Sequence of chain 40.C:
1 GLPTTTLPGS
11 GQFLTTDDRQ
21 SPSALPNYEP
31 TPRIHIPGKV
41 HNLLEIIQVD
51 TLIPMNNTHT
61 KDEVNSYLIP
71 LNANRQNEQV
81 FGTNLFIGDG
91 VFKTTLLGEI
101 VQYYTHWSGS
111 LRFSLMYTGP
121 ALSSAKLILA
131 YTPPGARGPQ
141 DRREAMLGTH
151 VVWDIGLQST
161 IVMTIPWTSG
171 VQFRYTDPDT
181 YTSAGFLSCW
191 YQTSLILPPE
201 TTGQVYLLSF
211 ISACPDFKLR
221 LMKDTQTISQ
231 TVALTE

A small-molecule ligand and the protein it binds are described below.
Small molecule (SMILES): Cc1cc(CCCCCOc2ccc(C3=NCCO3)cc2Cl)on1

Sequence of chain 39.A:
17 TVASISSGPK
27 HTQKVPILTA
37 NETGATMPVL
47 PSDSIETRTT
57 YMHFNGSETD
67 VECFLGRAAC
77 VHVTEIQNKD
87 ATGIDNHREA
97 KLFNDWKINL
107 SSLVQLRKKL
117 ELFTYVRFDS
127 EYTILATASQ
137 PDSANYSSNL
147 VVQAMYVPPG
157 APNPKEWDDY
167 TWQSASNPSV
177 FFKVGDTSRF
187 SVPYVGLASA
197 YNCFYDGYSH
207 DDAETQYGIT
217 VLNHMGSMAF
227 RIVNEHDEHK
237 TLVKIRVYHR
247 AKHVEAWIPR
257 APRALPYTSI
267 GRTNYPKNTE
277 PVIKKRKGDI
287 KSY

Binding-site contacts:
Ligand atom C3C contacts residue TYR128 of chain 39.A at 3.4 Å (hydrophobic).
Ligand atom C6B contacts residue TYR128 of chain 39.A at 3.8 Å (hydrophobic).
Ligand atom O1A contacts residue MET224 of chain 39.A at 2.8 Å.
Ligand atom O1A contacts residue PHE186 of chain 39.A at 2.8 Å.
Ligand atom CL1 contacts residue ILE104 of chain 39.A at 3.5 Å.
Ligand atom C4C contacts residue VAL191 of chain 39.A at 3.5 Å (hydrophobic).
Ligand atom C4B contacts residue TYR152 of chain 39.A at 3.8 Å (hydrophobic).
Ligand atom N3A contacts residue PRO174 of chain 39.A at 3.7 Å.
Ligand atom N3A contacts residue PHE186 of chain 39.A at 3.9 Å.
Ligand atom C3B contacts residue TYR152 of chain 39.A at 3.7 Å (hydrophobic).
Ligand atom C4A contacts residue PRO174 of chain 39.A at 3.3 Å (hydrophobic).
Ligand atom C5A contacts residue VAL176 of chain 39.A at 3.2 Å (hydrophobic).
Ligand atom O1 contacts residue MET221 of chain 39.A at 3.2 Å (h-bond).
Ligand atom CL1 contacts residue TYR128 of chain 39.A at 3.3 Å.
Ligand atom C5C contacts residue TYR152 of chain 39.A at 3.9 Å (hydrophobic).
Ligand atom C2C contacts residue TYR197 of chain 39.A at 3.8 Å (hydrophobic).
Ligand atom C1C contacts residue TYR128 of chain 39.A at 3.7 Å (hydrophobic).
Ligand atom C1C contacts residue LEU106 of chain 39.A at 3.5 Å (hydrophobic).
Ligand atom C5A contacts residue MET224 of chain 39.A at 3.5 Å (hydrophobic).
Ligand atom C5C contacts residue VAL191 of chain 39.A at 3.9 Å (hydrophobic).
Ligand atom C4 contacts residue LEU106 of chain 39.A at 3.6 Å (hydrophobic).
Ligand atom N3A contacts residue ALA24 of chain 39.C at 3.6 Å.
Ligand atom O1B contacts residue ILE104 of chain 39.A at 3.8 Å.
Ligand atom C5B contacts residue PHE186 of chain 39.A at 3.5 Å (hydrophobic).
Ligand atom C31 contacts residue TYR197 of chain 39.A at 3.9 Å (hydrophobic).
Ligand atom N2 contacts residue ASN219 of chain 39.A at 3.6 Å.
Ligand atom C1B contacts residue VAL188 of chain 39.A at 3.9 Å (hydrophobic).
Ligand atom C2A contacts residue PHE186 of chain 39.A at 3.2 Å (hydrophobic).
Ligand atom C5C contacts residue VAL188 of chain 39.A at 3.9 Å (hydrophobic).
Ligand atom C2A contacts residue MET224 of chain 39.A at 3.4 Å (hydrophobic).
Ligand atom C2C contacts residue TYR128 of chain 39.A at 3.8 Å (hydrophobic).
Ligand atom C5B contacts residue MET224 of chain 39.A at 3.5 Å (hydrophobic).
Ligand atom C2B contacts residue TYR152 of chain 39.A at 3.8 Å (hydrophobic).
Ligand atom C4B contacts residue MET224 of chain 39.A at 3.8 Å (hydrophobic).
Ligand atom C5A contacts residue ALA150 of chain 39.A at 3.9 Å (hydrophobic).
Ligand atom C4C contacts residue VAL188 of chain 39.A at 3.9 Å (hydrophobic).
Ligand atom C4B contacts residue PHE186 of chain 39.A at 3.4 Å (hydrophobic).
Ligand atom C5A contacts residue PHE186 of chain 39.A at 3.4 Å (hydrophobic).
Ligand atom C5 contacts residue LEU106 of chain 39.A at 3.7 Å (hydrophobic).
Ligand atom C2B contacts residue VAL188 of chain 39.A at 3.7 Å (hydrophobic).

Sequence of chain 39.C:
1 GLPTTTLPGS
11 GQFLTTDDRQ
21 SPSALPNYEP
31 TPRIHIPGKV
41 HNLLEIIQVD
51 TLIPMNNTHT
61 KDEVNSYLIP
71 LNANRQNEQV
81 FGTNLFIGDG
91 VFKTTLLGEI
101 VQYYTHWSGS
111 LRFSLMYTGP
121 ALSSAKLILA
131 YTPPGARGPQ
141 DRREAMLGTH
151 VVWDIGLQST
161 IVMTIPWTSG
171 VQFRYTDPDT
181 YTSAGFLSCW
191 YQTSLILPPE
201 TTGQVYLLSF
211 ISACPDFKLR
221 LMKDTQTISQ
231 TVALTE